Sequence of chain 1.C:
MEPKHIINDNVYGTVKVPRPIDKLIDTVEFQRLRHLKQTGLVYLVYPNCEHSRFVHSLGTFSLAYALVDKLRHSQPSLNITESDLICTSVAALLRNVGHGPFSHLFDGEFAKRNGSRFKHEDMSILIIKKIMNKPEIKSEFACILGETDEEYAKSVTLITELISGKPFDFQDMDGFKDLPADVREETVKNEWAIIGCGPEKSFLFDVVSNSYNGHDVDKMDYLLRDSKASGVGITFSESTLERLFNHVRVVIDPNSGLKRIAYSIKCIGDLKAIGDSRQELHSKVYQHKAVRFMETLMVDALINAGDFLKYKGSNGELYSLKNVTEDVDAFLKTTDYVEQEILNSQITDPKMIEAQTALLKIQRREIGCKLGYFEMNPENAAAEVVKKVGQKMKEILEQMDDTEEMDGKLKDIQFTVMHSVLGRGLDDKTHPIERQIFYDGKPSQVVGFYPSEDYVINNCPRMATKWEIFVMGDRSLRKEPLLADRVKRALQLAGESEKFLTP

Binding-site contacts:
Ligand atom C1' contacts residue ASN8 of chain 1.B at 3.5 Å.
Ligand atom O1B contacts residue LYS370 of chain 1.D at 3.3 Å (salt-bridge).
Ligand atom O3A contacts residue GTP1 of chain 1.W at 3.6 Å (h-bond).
Ligand atom N3 contacts residue ASN8 of chain 1.B at 3.1 Å (h-bond).
Ligand atom O3G contacts residue GTP1 of chain 1.W at 2.9 Å (h-bond).
Ligand atom N7 contacts residue TYR46 of chain 1.D at 3.4 Å (h-bond).
Ligand atom C2' contacts residue TYR46 of chain 1.D at 3.5 Å (hydrophobic).
Ligand atom N9 contacts residue TYR46 of chain 1.D at 3.1 Å (h-bond).
Ligand atom O4' contacts residue ASN8 of chain 1.B at 3.3 Å (h-bond).
Ligand atom O1A contacts residue LYS266 of chain 1.C at 2.8 Å (salt-bridge).
Ligand atom O1A contacts residue ARG243 of chain 1.C at 2.7 Å (salt-bridge).
Ligand atom O2B contacts residue GTP1 of chain 1.W at 2.6 Å (h-bond).
Ligand atom PB contacts residue GTP1 of chain 1.W at 3.5 Å.
Ligand atom C3' contacts residue GTP1 of chain 1.W at 3.6 Å.
Ligand atom O3G contacts residue LYS454 of chain 1.C at 2.8 Å (salt-bridge).
Ligand atom O3' contacts residue ASN8 of chain 1.B at 3.2 Å (h-bond).
Ligand atom PB contacts residue MG1 of chain 1.O at 3.3 Å.
Ligand atom N7 contacts residue ARG243 of chain 1.C at 3.5 Å (salt-bridge).
Ligand atom C5 contacts residue TYR46 of chain 1.D at 3.6 Å (hydrophobic).
Ligand atom N6 contacts residue ARG243 of chain 1.C at 3.5 Å (salt-bridge).
Ligand atom C4' contacts residue ILE6 of chain 1.B at 3.3 Å (hydrophobic).
Ligand atom C5' contacts residue ILE6 of chain 1.B at 3.1 Å (hydrophobic).
Ligand atom C3' contacts residue VAL45 of chain 1.D at 3.3 Å (hydrophobic).
Ligand atom O1B contacts residue HIS288 of chain 1.D at 3.0 Å.
Ligand atom O3' contacts residue VAL45 of chain 1.D at 2.7 Å (h-bond).
Ligand atom O3G contacts residue MG1 of chain 1.O at 2.1 Å.
Ligand atom N6 contacts residue ASP270 of chain 1.C at 3.1 Å (salt-bridge).
Ligand atom O3B contacts residue MG1 of chain 1.O at 3.5 Å.
Ligand atom O3A contacts residue LYS266 of chain 1.C at 3.3 Å (salt-bridge).
Ligand atom C4 contacts residue TYR46 of chain 1.D at 3.5 Å (hydrophobic).
Ligand atom O3B contacts residue LYS370 of chain 1.D at 3.1 Å (salt-bridge).
Ligand atom O1G contacts residue LYS370 of chain 1.D at 3.5 Å (salt-bridge).
Ligand atom O2B contacts residue MG1 of chain 1.O at 2.1 Å.
Ligand atom C1' contacts residue TYR46 of chain 1.D at 3.5 Å (hydrophobic).
Ligand atom C6 contacts residue ARG243 of chain 1.C at 3.6 Å.
Ligand atom O2G contacts residue LYS266 of chain 1.C at 2.7 Å (salt-bridge).
Ligand atom O2A contacts residue HIS288 of chain 1.D at 2.7 Å (h-bond).
Ligand atom C5' contacts residue GTP1 of chain 1.W at 3.5 Å.
Ligand atom C8 contacts residue TYR46 of chain 1.D at 3.1 Å (hydrophobic).
Ligand atom PG contacts residue MG1 of chain 1.O at 3.3 Å.

A small-molecule ligand and the protein it binds are described below.
Small molecule (SMILES): Nc1ncnc2c1ncn2[C@H]1C[C@H](O)[C@@H](CO[P](=O)(O)O[P](=O)(O)OP(=O)(O)O)O1

Sequence of chain 1.B:
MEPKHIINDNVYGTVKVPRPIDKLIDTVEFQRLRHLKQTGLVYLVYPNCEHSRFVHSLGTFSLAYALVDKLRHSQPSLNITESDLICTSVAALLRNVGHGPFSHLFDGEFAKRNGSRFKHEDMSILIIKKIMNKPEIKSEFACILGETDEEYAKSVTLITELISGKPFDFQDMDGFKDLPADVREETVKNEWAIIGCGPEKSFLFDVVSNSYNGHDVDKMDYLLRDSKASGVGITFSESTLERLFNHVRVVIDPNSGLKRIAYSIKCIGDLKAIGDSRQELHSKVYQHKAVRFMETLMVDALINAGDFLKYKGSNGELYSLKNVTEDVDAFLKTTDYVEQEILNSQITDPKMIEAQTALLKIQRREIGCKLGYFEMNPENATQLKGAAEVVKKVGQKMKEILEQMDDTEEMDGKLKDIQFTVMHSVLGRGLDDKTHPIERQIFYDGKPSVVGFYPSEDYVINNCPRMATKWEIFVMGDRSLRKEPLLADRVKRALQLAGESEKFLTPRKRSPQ

Sequence of chain 1.D:
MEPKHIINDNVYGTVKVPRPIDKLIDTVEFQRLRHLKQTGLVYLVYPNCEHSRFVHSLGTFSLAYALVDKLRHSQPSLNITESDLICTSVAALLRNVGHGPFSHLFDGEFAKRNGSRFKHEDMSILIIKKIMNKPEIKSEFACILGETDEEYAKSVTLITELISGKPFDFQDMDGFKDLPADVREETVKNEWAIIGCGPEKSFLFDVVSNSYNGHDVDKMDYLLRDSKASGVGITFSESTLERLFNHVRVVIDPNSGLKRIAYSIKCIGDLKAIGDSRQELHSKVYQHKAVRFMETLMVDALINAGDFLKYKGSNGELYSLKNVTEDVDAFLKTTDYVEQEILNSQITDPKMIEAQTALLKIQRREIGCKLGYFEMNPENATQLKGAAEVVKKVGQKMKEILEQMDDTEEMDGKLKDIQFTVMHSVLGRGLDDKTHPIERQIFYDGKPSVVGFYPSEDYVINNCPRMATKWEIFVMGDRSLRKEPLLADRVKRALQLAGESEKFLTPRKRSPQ